This small molecule binds to this protein.
Small molecule (SMILES): CC(=O)N[C@@H]1[C@@H](O)[C@H](O)[C@@H](CO)O[C@H]1O

Binding-site contacts:
Ligand atom C5 contacts residue ASN657 of chain 1.C at 3.7 Å.
Ligand atom C1 contacts residue ASN657 of chain 1.C at 1.4 Å.
Ligand atom O7 contacts residue ASN657 of chain 1.C at 3.5 Å (h-bond).
Ligand atom C2 contacts residue ASN657 of chain 1.C at 2.5 Å.
Ligand atom N2 contacts residue ASN657 of chain 1.C at 2.8 Å (h-bond).
Ligand atom C8 contacts residue ASN657 of chain 1.C at 4.4 Å.
Ligand atom O5 contacts residue ASN657 of chain 1.C at 2.4 Å (h-bond).
Ligand atom C3 contacts residue ASN657 of chain 1.C at 3.8 Å.
Ligand atom C4 contacts residue ASN657 of chain 1.C at 4.3 Å.
Ligand atom C7 contacts residue ASN657 of chain 1.C at 3.4 Å.

Sequence of chain 1.C:
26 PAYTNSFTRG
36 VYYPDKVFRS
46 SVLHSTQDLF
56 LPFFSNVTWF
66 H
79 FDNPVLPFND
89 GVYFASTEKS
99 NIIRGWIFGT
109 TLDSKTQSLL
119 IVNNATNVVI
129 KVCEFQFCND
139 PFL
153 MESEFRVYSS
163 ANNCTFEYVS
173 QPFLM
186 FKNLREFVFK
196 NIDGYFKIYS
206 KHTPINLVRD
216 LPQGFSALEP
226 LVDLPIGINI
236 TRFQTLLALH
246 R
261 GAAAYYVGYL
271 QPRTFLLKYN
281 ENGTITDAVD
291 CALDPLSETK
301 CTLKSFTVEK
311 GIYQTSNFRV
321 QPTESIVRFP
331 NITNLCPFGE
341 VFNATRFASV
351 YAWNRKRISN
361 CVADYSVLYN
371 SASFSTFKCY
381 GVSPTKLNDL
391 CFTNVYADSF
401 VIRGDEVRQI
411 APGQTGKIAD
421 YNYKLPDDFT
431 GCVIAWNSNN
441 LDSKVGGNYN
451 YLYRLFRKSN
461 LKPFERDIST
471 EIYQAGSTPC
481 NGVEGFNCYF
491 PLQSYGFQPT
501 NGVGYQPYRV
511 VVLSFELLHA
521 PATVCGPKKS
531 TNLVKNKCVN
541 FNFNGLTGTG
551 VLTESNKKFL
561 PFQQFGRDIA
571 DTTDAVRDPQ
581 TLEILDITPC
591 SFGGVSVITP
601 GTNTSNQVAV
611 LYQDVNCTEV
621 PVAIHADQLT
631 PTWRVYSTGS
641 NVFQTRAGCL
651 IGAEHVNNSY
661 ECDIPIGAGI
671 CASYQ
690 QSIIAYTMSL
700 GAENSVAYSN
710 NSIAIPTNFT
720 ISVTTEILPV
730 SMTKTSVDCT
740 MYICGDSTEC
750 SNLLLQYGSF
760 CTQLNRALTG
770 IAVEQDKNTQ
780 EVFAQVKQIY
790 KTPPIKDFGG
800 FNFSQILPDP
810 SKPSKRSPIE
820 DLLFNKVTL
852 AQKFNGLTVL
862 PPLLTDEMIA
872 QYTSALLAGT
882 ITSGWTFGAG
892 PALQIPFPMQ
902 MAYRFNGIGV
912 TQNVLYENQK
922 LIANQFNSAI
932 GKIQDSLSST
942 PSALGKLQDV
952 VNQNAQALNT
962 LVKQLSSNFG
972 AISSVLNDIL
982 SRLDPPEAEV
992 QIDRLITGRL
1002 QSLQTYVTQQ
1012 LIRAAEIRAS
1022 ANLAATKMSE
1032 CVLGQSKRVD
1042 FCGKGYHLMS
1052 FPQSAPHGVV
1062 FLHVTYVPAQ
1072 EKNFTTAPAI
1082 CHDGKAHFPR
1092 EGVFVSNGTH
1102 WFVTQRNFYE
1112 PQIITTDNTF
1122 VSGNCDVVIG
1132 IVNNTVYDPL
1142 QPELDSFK